This small molecule binds to this protein.
Small molecule (SMILES): CC(C)N1CCc2nc(C(=O)Nc3cc(C(=O)O)ccc3CCC(=O)Nc3ccc(Cl)cc3)sc2C1

Binding-site contacts:
Ligand atom O24 contacts residue LYS136 of chain 1.A at 3.3 Å (salt-bridge).
Ligand atom C32 contacts residue TYR85 of chain 1.A at 3.5 Å (hydrophobic).
Ligand atom CL7 contacts residue VAL203 of chain 1.A at 3.7 Å.
Ligand atom C3 contacts residue TRP205 of chain 1.A at 3.4 Å (hydrophobic).
Ligand atom C35 contacts residue LYS82 of chain 1.A at 3.4 Å.
Ligand atom C5 contacts residue ASP179 of chain 1.A at 3.7 Å.
Ligand atom C2 contacts residue VAL203 of chain 1.A at 3.4 Å (hydrophobic).
Ligand atom C36 contacts residue THR84 of chain 1.A at 3.2 Å.
Ligand atom C10 contacts residue GLY208 of chain 1.A at 3.5 Å.
Ligand atom O22 contacts residue GLY208 of chain 1.A at 3.2 Å (h-bond).
Ligand atom N19 contacts residue GLY206 of chain 1.A at 3.7 Å.
Ligand atom C35 contacts residue GLU83 of chain 1.A at 3.1 Å.
Ligand atom C10 contacts residue CYS209 of chain 1.A at 3.5 Å (hydrophobic).
Ligand atom C3 contacts residue ALA180 of chain 1.A at 3.7 Å (hydrophobic).
Ligand atom C36 contacts residue TRP205 of chain 1.A at 3.7 Å (hydrophobic).
Ligand atom O24 contacts residue ARG211 of chain 1.A at 3.7 Å.
Ligand atom C20 contacts residue GLY206 of chain 1.A at 3.1 Å.
Ligand atom S29 contacts residue GLY206 of chain 1.A at 3.7 Å.
Ligand atom C4 contacts residue ALA180 of chain 1.A at 3.6 Å (hydrophobic).
Ligand atom C21 contacts residue GLY206 of chain 1.A at 3.2 Å.
Ligand atom CL7 contacts residue TYR218 of chain 1.A at 3.4 Å.
Ligand atom O18 contacts residue GLN182 of chain 1.A at 3.7 Å.
Ligand atom N8 contacts residue GLY206 of chain 1.A at 3.7 Å.
Ligand atom O24 contacts residue GLU135 of chain 1.A at 3.0 Å (salt-bridge).
Ligand atom C35 contacts residue TYR85 of chain 1.A at 3.7 Å (hydrophobic).
Ligand atom C5 contacts residue ALA180 of chain 1.A at 3.3 Å (hydrophobic).
Ligand atom C6 contacts residue GLY206 of chain 1.A at 3.5 Å.
Ligand atom N8 contacts residue GLY208 of chain 1.A at 3.1 Å (h-bond).
Ligand atom C1 contacts residue GLY206 of chain 1.A at 3.4 Å.
Ligand atom C23 contacts residue GLU135 of chain 1.A at 3.8 Å.
Ligand atom C2 contacts residue TRP205 of chain 1.A at 3.3 Å (hydrophobic).
Ligand atom CL7 contacts residue GLY216 of chain 1.A at 3.6 Å.
Ligand atom C33 contacts residue TYR85 of chain 1.A at 3.6 Å (hydrophobic).
Ligand atom C4 contacts residue ASP179 of chain 1.A at 3.4 Å.
Ligand atom O22 contacts residue GLY206 of chain 1.A at 3.2 Å (h-bond).
Ligand atom O22 contacts residue GLU207 of chain 1.A at 3.3 Å.
Ligand atom C1 contacts residue TRP205 of chain 1.A at 3.3 Å (hydrophobic).
Ligand atom C4 contacts residue GLY216 of chain 1.A at 3.7 Å.
Ligand atom C35 contacts residue THR84 of chain 1.A at 3.6 Å.
Ligand atom CL7 contacts residue ILE217 of chain 1.A at 3.5 Å.

Sequence of chain 1.A:
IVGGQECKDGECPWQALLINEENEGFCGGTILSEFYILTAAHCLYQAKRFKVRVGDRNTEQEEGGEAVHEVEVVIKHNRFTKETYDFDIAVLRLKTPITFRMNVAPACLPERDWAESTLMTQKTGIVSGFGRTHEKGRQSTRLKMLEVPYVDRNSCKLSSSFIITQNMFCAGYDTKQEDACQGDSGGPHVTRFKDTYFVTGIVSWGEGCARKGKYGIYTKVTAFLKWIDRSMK